Sequence of chain 1.E:
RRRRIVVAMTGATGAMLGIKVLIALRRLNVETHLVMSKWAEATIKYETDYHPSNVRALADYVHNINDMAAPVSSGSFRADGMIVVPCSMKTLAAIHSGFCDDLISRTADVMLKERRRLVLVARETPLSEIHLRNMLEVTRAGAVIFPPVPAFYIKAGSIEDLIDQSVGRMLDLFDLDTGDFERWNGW

Sequence of chain 1.B:
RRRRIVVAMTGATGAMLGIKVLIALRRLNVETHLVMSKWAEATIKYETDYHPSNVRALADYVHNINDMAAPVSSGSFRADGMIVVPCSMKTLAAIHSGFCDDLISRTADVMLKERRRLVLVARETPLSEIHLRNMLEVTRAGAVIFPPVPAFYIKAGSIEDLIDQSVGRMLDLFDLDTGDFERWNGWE

Binding-site contacts:
Ligand atom O2B contacts residue ARG207 of chain 1.A at 2.3 Å (salt-bridge).
Ligand atom C5 contacts residue TRP222 of chain 1.A at 3.4 Å (hydrophobic).
Ligand atom C5 contacts residue TYR191 of chain 1.A at 3.6 Å (hydrophobic).
Ligand atom O3A contacts residue TYR191 of chain 1.A at 3.0 Å (h-bond).
Ligand atom O3B contacts residue ARG161 of chain 1.B at 3.5 Å (salt-bridge).
Ligand atom C5 contacts residue SER112 of chain 1.E at 3.8 Å.
Ligand atom PA contacts residue LYS151 of chain 1.E at 3.9 Å.
Ligand atom O1 contacts residue SER112 of chain 1.E at 3.0 Å (h-bond).
Ligand atom C1 contacts residue FMN1 of chain 1.M at 3.8 Å.
Ligand atom C1 contacts residue TYR191 of chain 1.A at 3.9 Å (hydrophobic).
Ligand atom O2A contacts residue LYS151 of chain 1.E at 3.7 Å.
Ligand atom O1 contacts residue ARG144 of chain 1.E at 3.9 Å.
Ligand atom C1 contacts residue SER112 of chain 1.E at 3.7 Å.
Ligand atom C2 contacts residue FMN1 of chain 1.M at 3.5 Å.
Ligand atom PA contacts residue GLY113 of chain 1.E at 3.9 Å.
Ligand atom C3 contacts residue SER112 of chain 1.E at 3.7 Å.
Ligand atom O2B contacts residue TYR191 of chain 1.A at 3.2 Å (h-bond).
Ligand atom C4 contacts residue FMN1 of chain 1.M at 3.3 Å.
Ligand atom O3B contacts residue GLN203 of chain 1.A at 3.1 Å (h-bond).
Ligand atom O1A contacts residue SER112 of chain 1.E at 3.7 Å.
Ligand atom PB contacts residue TYR191 of chain 1.A at 3.2 Å.
Ligand atom O1B contacts residue THR163 of chain 1.B at 2.9 Å (h-bond).
Ligand atom O2A contacts residue ARG144 of chain 1.E at 3.1 Å (salt-bridge).
Ligand atom O2B contacts residue GLN203 of chain 1.A at 3.7 Å.
Ligand atom O1A contacts residue LYS151 of chain 1.E at 2.9 Å (salt-bridge).
Ligand atom PB contacts residue ARG207 of chain 1.A at 3.7 Å.
Ligand atom O3A contacts residue SER112 of chain 1.E at 3.9 Å.
Ligand atom C2 contacts residue SER112 of chain 1.E at 3.8 Å.
Ligand atom O2A contacts residue GLU162 of chain 1.B at 3.0 Å (salt-bridge).
Ligand atom O1 contacts residue GLY113 of chain 1.E at 3.9 Å.
Ligand atom O1A contacts residue GLY113 of chain 1.E at 2.8 Å (h-bond).
Ligand atom PA contacts residue SER112 of chain 1.E at 3.7 Å.
Ligand atom O3B contacts residue TYR191 of chain 1.A at 2.9 Å (h-bond).
Ligand atom C4 contacts residue TRP222 of chain 1.A at 3.2 Å (hydrophobic).
Ligand atom C3 contacts residue FMN1 of chain 1.M at 3.6 Å.
Ligand atom C4 contacts residue MET106 of chain 1.E at 3.8 Å (hydrophobic).
Ligand atom O3B contacts residue ALA189 of chain 1.A at 3.2 Å.
Ligand atom O1B contacts residue ARG161 of chain 1.B at 3.7 Å.
Ligand atom O1B contacts residue ARG207 of chain 1.A at 3.8 Å.
Ligand atom O1A contacts residue ARG207 of chain 1.A at 3.4 Å (salt-bridge).

This small molecule binds to this protein.
Small molecule (SMILES): CC(C)=CCO[P](=O)(O)OP(=O)(O)O

Sequence of chain 1.A:
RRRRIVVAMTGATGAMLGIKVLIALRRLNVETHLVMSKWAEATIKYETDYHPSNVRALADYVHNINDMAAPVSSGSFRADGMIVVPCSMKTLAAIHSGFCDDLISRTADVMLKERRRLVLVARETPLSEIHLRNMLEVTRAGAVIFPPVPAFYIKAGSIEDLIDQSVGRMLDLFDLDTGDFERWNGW